Sequence of chain 1.B:
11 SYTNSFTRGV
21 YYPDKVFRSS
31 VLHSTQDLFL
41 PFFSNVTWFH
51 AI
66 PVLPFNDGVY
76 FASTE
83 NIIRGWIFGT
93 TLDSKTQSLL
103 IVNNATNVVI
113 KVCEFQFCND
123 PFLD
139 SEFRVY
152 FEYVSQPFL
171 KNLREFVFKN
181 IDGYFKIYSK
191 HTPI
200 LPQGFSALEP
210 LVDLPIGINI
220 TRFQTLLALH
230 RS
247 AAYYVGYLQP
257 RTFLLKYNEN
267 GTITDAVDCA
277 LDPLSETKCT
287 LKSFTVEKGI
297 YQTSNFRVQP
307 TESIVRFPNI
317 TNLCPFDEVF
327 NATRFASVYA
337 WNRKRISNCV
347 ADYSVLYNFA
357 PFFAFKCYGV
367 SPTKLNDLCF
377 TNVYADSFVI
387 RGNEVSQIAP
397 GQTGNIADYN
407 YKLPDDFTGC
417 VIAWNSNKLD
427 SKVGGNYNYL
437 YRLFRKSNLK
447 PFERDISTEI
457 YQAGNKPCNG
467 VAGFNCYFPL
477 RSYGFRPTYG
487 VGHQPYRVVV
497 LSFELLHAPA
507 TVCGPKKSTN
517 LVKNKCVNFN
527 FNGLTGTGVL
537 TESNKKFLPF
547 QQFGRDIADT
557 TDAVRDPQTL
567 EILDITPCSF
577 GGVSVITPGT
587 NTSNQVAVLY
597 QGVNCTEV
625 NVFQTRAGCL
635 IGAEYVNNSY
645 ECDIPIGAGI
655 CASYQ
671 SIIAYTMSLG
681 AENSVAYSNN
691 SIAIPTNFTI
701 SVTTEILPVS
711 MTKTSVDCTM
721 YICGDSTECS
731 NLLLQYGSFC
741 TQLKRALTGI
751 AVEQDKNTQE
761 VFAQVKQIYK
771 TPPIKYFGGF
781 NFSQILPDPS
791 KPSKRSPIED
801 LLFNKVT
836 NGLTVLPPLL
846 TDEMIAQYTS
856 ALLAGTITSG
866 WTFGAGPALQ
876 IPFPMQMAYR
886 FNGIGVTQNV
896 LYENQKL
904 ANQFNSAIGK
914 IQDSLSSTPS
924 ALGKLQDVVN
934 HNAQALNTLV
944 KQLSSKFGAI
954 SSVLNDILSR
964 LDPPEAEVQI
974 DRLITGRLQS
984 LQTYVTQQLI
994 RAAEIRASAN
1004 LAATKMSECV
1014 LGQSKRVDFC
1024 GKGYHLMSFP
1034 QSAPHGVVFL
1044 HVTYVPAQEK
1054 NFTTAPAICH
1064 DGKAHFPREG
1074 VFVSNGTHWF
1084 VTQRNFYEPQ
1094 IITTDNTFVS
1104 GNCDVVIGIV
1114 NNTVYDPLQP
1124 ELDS

Binding-site contacts:
Ligand atom O6 contacts residue VAL111 of chain 1.B at 4.4 Å.
Ligand atom C8 contacts residue VAL155 of chain 1.B at 3.8 Å (hydrophobic).
Ligand atom C8 contacts residue THR108 of chain 1.B at 3.8 Å.
Ligand atom C1 contacts residue THR108 of chain 1.B at 4.3 Å.
Ligand atom N2 contacts residue THR108 of chain 1.B at 3.8 Å.
Ligand atom O7 contacts residue ASN106 of chain 1.B at 3.3 Å (h-bond).
Ligand atom C5 contacts residue ASN106 of chain 1.B at 3.7 Å.
Ligand atom C6 contacts residue ASN109 of chain 1.B at 4.5 Å.
Ligand atom C1 contacts residue ASN106 of chain 1.B at 1.4 Å.
Ligand atom C8 contacts residue ASN106 of chain 1.B at 4.4 Å.
Ligand atom C7 contacts residue ASN106 of chain 1.B at 3.3 Å.
Ligand atom C2 contacts residue ASN106 of chain 1.B at 2.4 Å.
Ligand atom C3 contacts residue ASN106 of chain 1.B at 3.8 Å.
Ligand atom C5 contacts residue ASN109 of chain 1.B at 4.0 Å.
Ligand atom C4 contacts residue ASN106 of chain 1.B at 4.2 Å.
Ligand atom N2 contacts residue ASN106 of chain 1.B at 2.9 Å (h-bond).
Ligand atom O5 contacts residue ASN106 of chain 1.B at 2.4 Å (h-bond).
Ligand atom C7 contacts residue THR108 of chain 1.B at 4.2 Å.

This protein binds this small molecule.
Small molecule (SMILES): CC(=O)N[C@H]1[C@H](O[C@H]2[C@H](O)[C@@H](NC(C)=O)CO[C@@H]2CO)O[C@H](CO)[C@@H](O)[C@@H]1O